This small molecule binds to this protein.
Small molecule (SMILES): CC(=O)N[C@H]1[C@H](O[C@H]2[C@H](O)[C@@H](NC(C)=O)CO[C@@H]2CO)O[C@H](CO)[C@@H](O)[C@@H]1O

Binding-site contacts:
Ligand atom N2 contacts residue ASN62 of chain 3.A at 2.8 Å (h-bond).
Ligand atom O6 contacts residue PHE93 of chain 3.A at 4.3 Å.
Ligand atom C5 contacts residue ASN62 of chain 3.A at 3.6 Å.
Ligand atom C7 contacts residue ASN62 of chain 3.A at 3.5 Å.
Ligand atom C2 contacts residue ASN62 of chain 3.A at 2.3 Å.
Ligand atom C1 contacts residue ASN62 of chain 3.A at 1.4 Å.
Ligand atom O5 contacts residue PHE93 of chain 3.A at 4.2 Å.
Ligand atom O5 contacts residue ASN62 of chain 3.A at 2.3 Å (h-bond).
Ligand atom O7 contacts residue ASN62 of chain 3.A at 3.7 Å.
Ligand atom C3 contacts residue ASN62 of chain 3.A at 3.7 Å.
Ligand atom C8 contacts residue ARG61 of chain 3.A at 3.5 Å.
Ligand atom C4 contacts residue ASN62 of chain 3.A at 4.2 Å.

Sequence of chain 3.A:
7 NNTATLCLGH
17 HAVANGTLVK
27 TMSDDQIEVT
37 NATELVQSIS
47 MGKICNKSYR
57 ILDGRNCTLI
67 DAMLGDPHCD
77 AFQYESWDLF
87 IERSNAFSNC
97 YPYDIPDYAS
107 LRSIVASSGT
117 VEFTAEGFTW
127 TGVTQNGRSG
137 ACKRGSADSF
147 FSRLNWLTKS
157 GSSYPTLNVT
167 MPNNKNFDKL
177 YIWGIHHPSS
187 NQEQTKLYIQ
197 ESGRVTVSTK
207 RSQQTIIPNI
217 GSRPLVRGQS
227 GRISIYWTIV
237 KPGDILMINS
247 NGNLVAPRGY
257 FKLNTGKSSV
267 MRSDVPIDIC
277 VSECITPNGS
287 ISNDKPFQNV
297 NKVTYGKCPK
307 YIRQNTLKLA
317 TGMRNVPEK